Binding-site contacts:
Ligand atom O2D contacts residue ARG206 of chain 1.B at 3.2 Å (salt-bridge).
Ligand atom O3C contacts residue LYS417 of chain 1.B at 3.1 Å.
Ligand atom N7 contacts residue ARG97 of chain 1.B at 3.4 Å (salt-bridge).
Ligand atom O3B contacts residue ARG206 of chain 1.B at 2.9 Å (salt-bridge).
Ligand atom O2C contacts residue ARG206 of chain 1.B at 2.7 Å (salt-bridge).
Ligand atom O3C contacts residue ARG206 of chain 1.B at 3.4 Å (salt-bridge).
Ligand atom C8 contacts residue ARG558 of chain 1.E at 3.8 Å.
Ligand atom O3B contacts residue ARG565 of chain 1.E at 3.6 Å (salt-bridge).
Ligand atom O3' contacts residue ARG206 of chain 1.B at 3.6 Å (salt-bridge).
Ligand atom N9 contacts residue ARG97 of chain 1.B at 3.7 Å.
Ligand atom C5 contacts residue ARG97 of chain 1.B at 3.7 Å.
Ligand atom PA contacts residue ASN568 of chain 1.E at 3.6 Å.
Ligand atom O3A contacts residue ARG565 of chain 1.E at 3.3 Å.
Ligand atom O6 contacts residue ARG558 of chain 1.E at 2.9 Å (salt-bridge).
Ligand atom O1C contacts residue LYS417 of chain 1.B at 3.7 Å.
Ligand atom PA contacts residue ARG565 of chain 1.E at 3.7 Å.
Ligand atom PD contacts residue GLY418 of chain 1.B at 3.5 Å.
Ligand atom O2A contacts residue LEU564 of chain 1.E at 3.5 Å.
Ligand atom PC contacts residue ARG206 of chain 1.B at 3.5 Å.
Ligand atom O2A contacts residue ASN568 of chain 1.E at 2.8 Å (h-bond).
Ligand atom O2B contacts residue ARG585 of chain 1.E at 2.5 Å (salt-bridge).
Ligand atom N7 contacts residue ARG558 of chain 1.E at 3.0 Å (salt-bridge).
Ligand atom C2' contacts residue ARG97 of chain 1.B at 3.6 Å.
Ligand atom PB contacts residue ARG206 of chain 1.B at 3.2 Å.
Ligand atom C5' contacts residue ASN568 of chain 1.E at 3.7 Å.
Ligand atom C6 contacts residue LEU564 of chain 1.E at 3.5 Å (hydrophobic).
Ligand atom O1A contacts residue ARG585 of chain 1.E at 2.5 Å (salt-bridge).
Ligand atom PC contacts residue LYS417 of chain 1.B at 3.7 Å.
Ligand atom N2 contacts residue ASN568 of chain 1.E at 3.6 Å.
Ligand atom O2A contacts residue ARG565 of chain 1.E at 2.9 Å (salt-bridge).
Ligand atom O1D contacts residue GLY418 of chain 1.B at 3.5 Å.
Ligand atom O1B contacts residue ARG206 of chain 1.B at 2.3 Å (salt-bridge).
Ligand atom PA contacts residue ARG585 of chain 1.E at 3.7 Å.
Ligand atom O4' contacts residue LEU564 of chain 1.E at 3.7 Å.
Ligand atom O2C contacts residue LYS417 of chain 1.B at 3.7 Å.
Ligand atom C8 contacts residue ARG97 of chain 1.B at 3.4 Å.
Ligand atom C5 contacts residue LEU564 of chain 1.E at 3.6 Å (hydrophobic).
Ligand atom O3A contacts residue ASN568 of chain 1.E at 3.3 Å (h-bond).
Ligand atom O3D contacts residue LYS417 of chain 1.B at 3.3 Å.
Ligand atom O3D contacts residue GLY418 of chain 1.B at 2.4 Å (h-bond).

Sequence of chain 1.B:
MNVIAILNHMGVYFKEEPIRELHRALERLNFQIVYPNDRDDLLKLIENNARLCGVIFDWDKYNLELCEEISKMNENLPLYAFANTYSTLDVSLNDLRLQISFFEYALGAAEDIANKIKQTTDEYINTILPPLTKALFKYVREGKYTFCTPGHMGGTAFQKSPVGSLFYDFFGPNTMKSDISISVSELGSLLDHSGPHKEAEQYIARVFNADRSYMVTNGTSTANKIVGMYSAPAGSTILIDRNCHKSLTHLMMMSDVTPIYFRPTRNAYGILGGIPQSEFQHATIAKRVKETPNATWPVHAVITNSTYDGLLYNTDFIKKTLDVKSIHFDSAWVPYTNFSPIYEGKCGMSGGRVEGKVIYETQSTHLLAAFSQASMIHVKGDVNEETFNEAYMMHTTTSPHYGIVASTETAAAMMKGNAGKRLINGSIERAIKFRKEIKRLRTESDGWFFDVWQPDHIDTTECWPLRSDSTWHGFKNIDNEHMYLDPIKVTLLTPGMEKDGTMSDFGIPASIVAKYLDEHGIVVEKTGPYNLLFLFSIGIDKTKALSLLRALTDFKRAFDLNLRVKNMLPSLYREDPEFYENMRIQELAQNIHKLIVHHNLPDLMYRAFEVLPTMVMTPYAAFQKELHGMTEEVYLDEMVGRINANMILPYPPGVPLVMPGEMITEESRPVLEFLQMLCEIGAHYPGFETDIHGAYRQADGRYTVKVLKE

The small molecule below binds the protein below.
Small molecule (SMILES): Nc1nc2c(ncn2[C@@H]2O[C@H](CO[P](=O)(O)OP(=O)(O)O)[C@@H](O[P](=O)(O)OP(=O)(O)O)[C@H]2O)c(=O)[nH]1

Sequence of chain 1.E:
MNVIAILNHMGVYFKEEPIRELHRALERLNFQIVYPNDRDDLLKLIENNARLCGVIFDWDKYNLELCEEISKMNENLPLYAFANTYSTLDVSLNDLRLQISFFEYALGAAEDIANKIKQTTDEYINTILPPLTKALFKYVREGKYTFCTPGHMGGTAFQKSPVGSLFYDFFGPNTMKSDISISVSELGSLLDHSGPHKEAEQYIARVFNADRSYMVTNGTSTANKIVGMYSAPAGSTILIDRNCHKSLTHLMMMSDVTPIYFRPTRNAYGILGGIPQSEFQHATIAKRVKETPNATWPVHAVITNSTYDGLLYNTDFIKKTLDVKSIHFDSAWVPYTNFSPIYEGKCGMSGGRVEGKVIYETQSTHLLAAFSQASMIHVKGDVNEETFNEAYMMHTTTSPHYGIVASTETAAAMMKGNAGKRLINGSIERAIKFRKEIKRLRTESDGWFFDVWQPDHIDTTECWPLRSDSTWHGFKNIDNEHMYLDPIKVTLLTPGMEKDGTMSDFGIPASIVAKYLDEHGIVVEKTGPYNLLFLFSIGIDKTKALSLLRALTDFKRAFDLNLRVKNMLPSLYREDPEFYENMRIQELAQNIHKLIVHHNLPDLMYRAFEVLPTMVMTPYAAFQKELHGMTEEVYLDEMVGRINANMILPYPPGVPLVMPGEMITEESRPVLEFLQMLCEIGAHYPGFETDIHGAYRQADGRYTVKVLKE